The protein below binds the small molecule below.
Small molecule (SMILES): O=C(O)[C@@H]1O[C@H](O[C@H]2[C@@H](OS(=O)(=O)O)O[C@@H](O)[C@H](NS(=O)(=O)O)[C@H]2O)[C@@H](OS(=O)(=O)O)[C@H](O)[C@@H]1O

Sequence of chain 2.H:
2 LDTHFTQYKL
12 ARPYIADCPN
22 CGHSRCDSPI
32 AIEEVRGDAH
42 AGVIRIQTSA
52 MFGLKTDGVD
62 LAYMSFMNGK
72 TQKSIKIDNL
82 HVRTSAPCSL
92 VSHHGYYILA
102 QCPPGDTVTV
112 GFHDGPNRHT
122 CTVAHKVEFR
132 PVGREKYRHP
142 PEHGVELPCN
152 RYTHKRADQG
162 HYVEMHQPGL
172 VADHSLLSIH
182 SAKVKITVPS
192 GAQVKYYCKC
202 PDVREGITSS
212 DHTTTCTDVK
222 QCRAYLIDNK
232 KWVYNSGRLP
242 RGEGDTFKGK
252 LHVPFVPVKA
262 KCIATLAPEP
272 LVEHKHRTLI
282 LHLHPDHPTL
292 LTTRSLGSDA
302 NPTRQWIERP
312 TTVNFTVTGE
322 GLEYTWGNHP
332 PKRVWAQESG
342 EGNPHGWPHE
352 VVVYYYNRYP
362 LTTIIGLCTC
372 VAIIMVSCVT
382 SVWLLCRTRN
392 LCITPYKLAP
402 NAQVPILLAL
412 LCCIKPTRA

Binding-site contacts:
Ligand atom O5 contacts residue ARG157 of chain 2.H at 3.8 Å.
Ligand atom O6A contacts residue HIS94 of chain 2.H at 3.2 Å (h-bond).
Ligand atom O3 contacts residue ALA158 of chain 2.H at 3.0 Å (h-bond).
Ligand atom O6B contacts residue LEU62 of chain 2.H at 4.0 Å.
Ligand atom O6A contacts residue HIS155 of chain 2.H at 3.8 Å.
Ligand atom C6 contacts residue HIS94 of chain 2.H at 3.9 Å.
Ligand atom O4 contacts residue SER93 of chain 2.H at 3.0 Å (h-bond).
Ligand atom O4 contacts residue LYS156 of chain 2.H at 3.5 Å.
Ligand atom C3 contacts residue ARG157 of chain 2.H at 3.7 Å.
Ligand atom OAH contacts residue ARG157 of chain 2.H at 3.1 Å (salt-bridge).
Ligand atom O6B contacts residue ARG157 of chain 2.H at 3.3 Å (salt-bridge).
Ligand atom O5B contacts residue LYS156 of chain 2.H at 3.3 Å.
Ligand atom O5 contacts residue LYS156 of chain 2.H at 3.4 Å.
Ligand atom OAF contacts residue THR4 of chain 2.H at 2.9 Å (h-bond).
Ligand atom O6B contacts residue LYS156 of chain 2.H at 3.3 Å.
Ligand atom O3 contacts residue LYS156 of chain 2.H at 3.0 Å.
Ligand atom C4 contacts residue LYS156 of chain 2.H at 4.0 Å.
Ligand atom OAF contacts residue ARG157 of chain 2.H at 2.8 Å (salt-bridge).
Ligand atom O3 contacts residue ARG157 of chain 2.H at 3.3 Å (salt-bridge).
Ligand atom OAF contacts residue ALA158 of chain 2.H at 3.3 Å.
Ligand atom C6 contacts residue LEU62 of chain 2.H at 3.5 Å (hydrophobic).
Ligand atom C2 contacts residue ALA158 of chain 2.H at 3.7 Å (hydrophobic).
Ligand atom SAG contacts residue ARG157 of chain 2.H at 3.6 Å (salt-bridge).
Ligand atom C6 contacts residue SER93 of chain 2.H at 4.0 Å.
Ligand atom O6B contacts residue HIS94 of chain 2.H at 4.0 Å.
Ligand atom SAG contacts residue THR4 of chain 2.H at 3.9 Å.
Ligand atom OBI contacts residue LYS156 of chain 2.H at 4.0 Å.
Ligand atom OAH contacts residue ASP3 of chain 2.H at 4.0 Å.
Ligand atom C6 contacts residue HIS155 of chain 2.H at 3.4 Å.
Ligand atom O5 contacts residue HIS155 of chain 2.H at 3.6 Å.
Ligand atom O4 contacts residue HIS155 of chain 2.H at 3.5 Å (h-bond).
Ligand atom C3 contacts residue LYS156 of chain 2.H at 4.0 Å.
Ligand atom O6A contacts residue LEU62 of chain 2.H at 3.4 Å.
Ligand atom O6A contacts residue SER93 of chain 2.H at 3.2 Å.
Ligand atom OAH contacts residue THR4 of chain 2.H at 3.7 Å.
Ligand atom C5 contacts residue LEU62 of chain 2.H at 3.8 Å (hydrophobic).
Ligand atom OAH contacts residue LEU2 of chain 2.H at 2.8 Å (h-bond).
Ligand atom C5 contacts residue HIS155 of chain 2.H at 4.0 Å.
Ligand atom C3 contacts residue ALA158 of chain 2.H at 4.0 Å (hydrophobic).
Ligand atom O6B contacts residue HIS155 of chain 2.H at 3.3 Å (h-bond).